Sequence of chain 37.F:
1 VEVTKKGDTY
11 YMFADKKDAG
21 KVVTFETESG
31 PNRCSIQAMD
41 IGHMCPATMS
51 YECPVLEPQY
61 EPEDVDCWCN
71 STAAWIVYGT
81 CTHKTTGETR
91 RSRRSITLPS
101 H

This small molecule binds to this protein.
Small molecule (SMILES): CC(=O)N[C@@H]1[C@@H](O)[C@H](O)[C@@H](CO)O[C@H]1O

Binding-site contacts:
Ligand atom O7 contacts residue PRO31 of chain 37.F at 3.2 Å (h-bond).
Ligand atom O7 contacts residue ASN70 of chain 37.F at 3.3 Å (h-bond).
Ligand atom N2 contacts residue PRO31 of chain 37.F at 2.8 Å (h-bond).
Ligand atom C2 contacts residue PRO31 of chain 37.F at 3.9 Å (hydrophobic).
Ligand atom C3 contacts residue PRO31 of chain 37.F at 4.0 Å (hydrophobic).
Ligand atom C1 contacts residue ASN70 of chain 37.F at 1.4 Å.
Ligand atom C5 contacts residue ARG33 of chain 37.F at 4.1 Å.
Ligand atom C1 contacts residue ARG33 of chain 37.F at 4.2 Å.
Ligand atom O5 contacts residue ASN70 of chain 37.F at 2.4 Å (h-bond).
Ligand atom O6 contacts residue ARG33 of chain 37.F at 3.6 Å.
Ligand atom C5 contacts residue ASN70 of chain 37.F at 3.7 Å.
Ligand atom C3 contacts residue ASN70 of chain 37.F at 3.8 Å.
Ligand atom O3 contacts residue PRO31 of chain 37.F at 4.0 Å.
Ligand atom C6 contacts residue ARG33 of chain 37.F at 4.1 Å.
Ligand atom C7 contacts residue ASN70 of chain 37.F at 3.1 Å.
Ligand atom N2 contacts residue ASN32 of chain 37.F at 4.2 Å.
Ligand atom C2 contacts residue ASN70 of chain 37.F at 2.5 Å.
Ligand atom C7 contacts residue PRO31 of chain 37.F at 3.4 Å (hydrophobic).
Ligand atom N2 contacts residue ASN70 of chain 37.F at 2.9 Å (h-bond).
Ligand atom C8 contacts residue ASN70 of chain 37.F at 3.6 Å.
Ligand atom O7 contacts residue SER71 of chain 37.F at 4.2 Å.
Ligand atom C4 contacts residue ASN70 of chain 37.F at 4.2 Å.